Sequence of chain 1.L:
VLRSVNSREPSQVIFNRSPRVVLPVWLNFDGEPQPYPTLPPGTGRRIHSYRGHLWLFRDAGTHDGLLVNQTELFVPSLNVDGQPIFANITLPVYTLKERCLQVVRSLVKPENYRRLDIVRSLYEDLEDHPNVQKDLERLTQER

Binding-site contacts:
Ligand atom C05 contacts residue GLY76 of chain 1.L at 4.1 Å.
Ligand atom C06 contacts residue GLY76 of chain 1.L at 3.7 Å.
Ligand atom C11 contacts residue ARG69 of chain 1.L at 3.6 Å.
Ligand atom N09 contacts residue ARG69 of chain 1.L at 3.4 Å (salt-bridge).
Ligand atom C05 contacts residue ARG69 of chain 1.L at 4.1 Å.
Ligand atom N09 contacts residue ASP146 of chain 1.L at 4.3 Å.
Ligand atom C07 contacts residue LEU77 of chain 1.L at 3.6 Å (hydrophobic).
Ligand atom C04 contacts residue ASP146 of chain 1.L at 4.4 Å.
Ligand atom C10 contacts residue LEU77 of chain 1.L at 3.7 Å (hydrophobic).
Ligand atom C07 contacts residue GLU83 of chain 1.L at 4.1 Å.
Ligand atom C10 contacts residue GLU83 of chain 1.L at 4.1 Å.
Ligand atom C06 contacts residue ASP146 of chain 1.L at 4.3 Å.
Ligand atom C12 contacts residue GLU83 of chain 1.L at 4.0 Å.
Ligand atom C05 contacts residue ASP146 of chain 1.L at 3.6 Å.
Ligand atom C11 contacts residue LEU67 of chain 1.L at 3.7 Å (hydrophobic).
Ligand atom C13 contacts residue GLU83 of chain 1.L at 3.9 Å.
Ligand atom C06 contacts residue ARG69 of chain 1.L at 4.0 Å.
Ligand atom C03 contacts residue GLY76 of chain 1.L at 4.0 Å.
Ligand atom C08 contacts residue GLY76 of chain 1.L at 3.5 Å.
Ligand atom C11 contacts residue GLU83 of chain 1.L at 3.8 Å.
Ligand atom N09 contacts residue GLU83 of chain 1.L at 3.8 Å.
Ligand atom C12 contacts residue ASP146 of chain 1.L at 4.3 Å.
Ligand atom C13 contacts residue LEU150 of chain 1.L at 4.3 Å (hydrophobic).
Ligand atom C08 contacts residue PRO103 of chain 1.L at 4.1 Å (hydrophobic).
Ligand atom N09 contacts residue GLY76 of chain 1.L at 4.2 Å.
Ligand atom C02 contacts residue TYR105 of chain 1.L at 4.2 Å (hydrophobic).
Ligand atom C08 contacts residue LEU77 of chain 1.L at 4.0 Å (hydrophobic).
Ligand atom C10 contacts residue ARG69 of chain 1.L at 3.5 Å.
Ligand atom C04 contacts residue GLY76 of chain 1.L at 4.2 Å.
Ligand atom C10 contacts residue GLY76 of chain 1.L at 4.2 Å.
Ligand atom C05 contacts residue ARG149 of chain 1.L at 3.6 Å.
Ligand atom C13 contacts residue ARG69 of chain 1.L at 3.4 Å.
Ligand atom C06 contacts residue GLU83 of chain 1.L at 4.0 Å.
Ligand atom C12 contacts residue LEU150 of chain 1.L at 4.0 Å (hydrophobic).
Ligand atom O01 contacts residue TYR105 of chain 1.L at 3.6 Å.
Ligand atom C13 contacts residue ASP146 of chain 1.L at 3.9 Å.
Ligand atom C10 contacts residue PHE68 of chain 1.L at 4.3 Å (hydrophobic).
Ligand atom C12 contacts residue ARG69 of chain 1.L at 3.5 Å.
Ligand atom C07 contacts residue GLY76 of chain 1.L at 3.5 Å.
Ligand atom C04 contacts residue ARG149 of chain 1.L at 3.8 Å.

This protein binds this small molecule.
Small molecule (SMILES): OCc1ccc(-n2cccc2)cc1